Binding-site contacts:
Ligand atom CL1 contacts residue TRP231 of chain 1.A at 3.6 Å.
Ligand atom C3 contacts residue TYR190 of chain 1.A at 3.4 Å (hydrophobic).
Ligand atom O2 contacts residue LYS105 of chain 1.A at 3.2 Å (salt-bridge).
Ligand atom C13 contacts residue PRO238 of chain 1.A at 3.7 Å (hydrophobic).
Ligand atom C1 contacts residue TRP231 of chain 1.A at 3.8 Å (hydrophobic).
Ligand atom C5 contacts residue LEU102 of chain 1.A at 3.9 Å (hydrophobic).
Ligand atom C17 contacts residue TYR190 of chain 1.A at 3.4 Å (hydrophobic).
Ligand atom C11 contacts residue LYS103 of chain 1.A at 3.6 Å.
Ligand atom N1 contacts residue VAL110 of chain 1.A at 3.7 Å.
Ligand atom C14 contacts residue LYS103 of chain 1.A at 3.2 Å.
Ligand atom CL2 contacts residue HIS237 of chain 1.A at 3.2 Å.
Ligand atom C6 contacts residue TYR190 of chain 1.A at 3.6 Å (hydrophobic).
Ligand atom C15 contacts residue TYR183 of chain 1.A at 3.8 Å (hydrophobic).
Ligand atom N1 contacts residue TYR190 of chain 1.A at 3.6 Å.
Ligand atom C11 contacts residue TYR320 of chain 1.A at 3.8 Å (hydrophobic).
Ligand atom C13 contacts residue VAL108 of chain 1.A at 3.7 Å (hydrophobic).
Ligand atom C4 contacts residue TYR190 of chain 1.A at 3.6 Å (hydrophobic).
Ligand atom C1 contacts residue TYR190 of chain 1.A at 3.4 Å (hydrophobic).
Ligand atom O2 contacts residue PRO238 of chain 1.A at 3.4 Å (h-bond).
Ligand atom CL3 contacts residue TYR190 of chain 1.A at 3.6 Å.
Ligand atom C16 contacts residue VAL108 of chain 1.A at 3.8 Å (hydrophobic).
Ligand atom C12 contacts residue VAL108 of chain 1.A at 3.9 Å (hydrophobic).
Ligand atom C10 contacts residue LYS103 of chain 1.A at 3.5 Å.
Ligand atom CL3 contacts residue TYR183 of chain 1.A at 3.7 Å.
Ligand atom N2 contacts residue TYR320 of chain 1.A at 3.8 Å.
Ligand atom CL2 contacts residue LEU236 of chain 1.A at 3.8 Å.
Ligand atom C7 contacts residue VAL108 of chain 1.A at 3.9 Å (hydrophobic).
Ligand atom C9 contacts residue LYS103 of chain 1.A at 3.8 Å.
Ligand atom CL3 contacts residue VAL191 of chain 1.A at 3.7 Å.
Ligand atom C2 contacts residue TYR190 of chain 1.A at 3.6 Å (hydrophobic).
Ligand atom N1 contacts residue PHE229 of chain 1.A at 3.7 Å.
Ligand atom C3 contacts residue TRP231 of chain 1.A at 3.7 Å (hydrophobic).
Ligand atom C5 contacts residue TYR190 of chain 1.A at 3.8 Å (hydrophobic).
Ligand atom O1 contacts residue VAL108 of chain 1.A at 3.5 Å.
Ligand atom C10 contacts residue LEU102 of chain 1.A at 3.5 Å (hydrophobic).
Ligand atom O1 contacts residue TYR190 of chain 1.A at 3.6 Å.
Ligand atom C3 contacts residue LEU236 of chain 1.A at 3.8 Å (hydrophobic).
Ligand atom CL3 contacts residue GLY192 of chain 1.A at 3.8 Å.
Ligand atom CL1 contacts residue LEU102 of chain 1.A at 3.5 Å.
Ligand atom N1 contacts residue TRP231 of chain 1.A at 3.7 Å.

Sequence of chain 1.A:
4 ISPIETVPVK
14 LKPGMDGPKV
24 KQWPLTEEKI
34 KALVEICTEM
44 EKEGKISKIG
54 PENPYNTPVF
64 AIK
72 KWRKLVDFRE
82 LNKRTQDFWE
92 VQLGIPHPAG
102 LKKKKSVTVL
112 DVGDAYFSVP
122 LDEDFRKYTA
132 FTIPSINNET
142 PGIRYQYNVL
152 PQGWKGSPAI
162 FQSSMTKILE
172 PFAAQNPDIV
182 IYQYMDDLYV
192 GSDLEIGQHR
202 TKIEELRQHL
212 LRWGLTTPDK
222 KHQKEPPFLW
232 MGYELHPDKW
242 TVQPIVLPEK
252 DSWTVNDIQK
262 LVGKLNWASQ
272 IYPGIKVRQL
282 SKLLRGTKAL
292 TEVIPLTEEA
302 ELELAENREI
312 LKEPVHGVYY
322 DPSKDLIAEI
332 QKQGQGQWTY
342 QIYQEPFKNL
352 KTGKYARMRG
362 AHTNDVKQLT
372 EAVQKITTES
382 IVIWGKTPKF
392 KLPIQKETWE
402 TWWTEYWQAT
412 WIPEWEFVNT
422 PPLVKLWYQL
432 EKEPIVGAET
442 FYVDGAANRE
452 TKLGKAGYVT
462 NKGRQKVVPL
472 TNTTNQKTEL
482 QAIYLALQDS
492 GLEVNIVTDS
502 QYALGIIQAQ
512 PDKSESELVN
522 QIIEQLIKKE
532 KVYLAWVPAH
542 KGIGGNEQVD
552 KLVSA

The small molecule below binds the protein below.
Small molecule (SMILES): N#Cc1cc(Cl)cc(Oc2cc(CCNC(=O)CCl)ccc2Cl)c1